Binding-site contacts:
Ligand atom OP1 contacts residue SER121 of chain 1.A at 2.9 Å (h-bond).
Ligand atom O2 contacts residue G15 of chain 1.C at 2.6 Å (h-bond).
Ligand atom C2 contacts residue A16 of chain 1.C at 3.2 Å.
Ligand atom O2' contacts residue GLY211 of chain 1.A at 2.9 Å (h-bond).
Ligand atom N3 contacts residue A16 of chain 1.C at 3.1 Å (h-bond).
Ligand atom N4 contacts residue G13 of chain 1.C at 2.9 Å (h-bond).
Ligand atom O4 contacts residue A16 of chain 1.C at 3.1 Å (h-bond).
Ligand atom OP1 contacts residue SER115 of chain 1.A at 2.7 Å (h-bond).
Ligand atom O4' contacts residue GLY290 of chain 1.A at 3.1 Å.
Ligand atom O2' contacts residue GLY290 of chain 1.A at 2.6 Å (h-bond).
Ligand atom N3 contacts residue A14 of chain 1.C at 3.1 Å (h-bond).
Ligand atom C4' contacts residue CYS212 of chain 1.A at 3.2 Å (hydrophobic).
Ligand atom C1' contacts residue TYR327 of chain 1.A at 3.2 Å (hydrophobic).
Ligand atom N1 contacts residue C17 of chain 1.C at 2.8 Å (h-bond).
Ligand atom C2 contacts residue C18 of chain 1.C at 3.2 Å.
Ligand atom OP2 contacts residue THR114 of chain 1.A at 2.8 Å (h-bond).
Ligand atom O2 contacts residue G13 of chain 1.C at 3.1 Å (h-bond).
Ligand atom N3 contacts residue A14 of chain 1.C at 3.0 Å.
Ligand atom N3 contacts residue A16 of chain 1.C at 3.1 Å (h-bond).
Ligand atom N2 contacts residue SER295 of chain 1.A at 3.0 Å (h-bond).
Ligand atom OP1 contacts residue ARG188 of chain 1.A at 2.5 Å (salt-bridge).
Ligand atom OP1 contacts residue SER115 of chain 1.A at 2.9 Å (h-bond).
Ligand atom O6 contacts residue C17 of chain 1.C at 2.7 Å (h-bond).
Ligand atom O4 contacts residue A14 of chain 1.C at 3.1 Å (h-bond).
Ligand atom N6 contacts residue U19 of chain 1.C at 2.8 Å (h-bond).
Ligand atom O6 contacts residue C18 of chain 1.C at 2.9 Å (h-bond).
Ligand atom N1 contacts residue U19 of chain 1.C at 2.7 Å (h-bond).
Ligand atom N3 contacts residue G13 of chain 1.C at 3.1 Å (h-bond).
Ligand atom N2 contacts residue C17 of chain 1.C at 2.8 Å (h-bond).
Ligand atom O2' contacts residue ASN213 of chain 1.A at 3.0 Å (h-bond).
Ligand atom N4 contacts residue G15 of chain 1.C at 3.1 Å (h-bond).
Ligand atom O2 contacts residue A16 of chain 1.C at 3.1 Å.
Ligand atom O3' contacts residue GLY211 of chain 1.A at 3.2 Å.
Ligand atom O2' contacts residue MET291 of chain 1.A at 2.7 Å (h-bond).
Ligand atom OP1 contacts residue HIS199 of chain 1.A at 3.2 Å.
Ligand atom N3 contacts residue G15 of chain 1.C at 3.2 Å (h-bond).
Ligand atom N1 contacts residue C18 of chain 1.C at 2.9 Å (h-bond).
Ligand atom C2 contacts residue G15 of chain 1.C at 2.9 Å.
Ligand atom OP1 contacts residue LYS127 of chain 1.A at 2.6 Å (salt-bridge).
Ligand atom N2 contacts residue C18 of chain 1.C at 2.8 Å (h-bond).

A small-molecule ligand and the protein it binds are described below.
Small molecule (SMILES): Nc1ccn([C@@H]2O[C@H](CO[P](=O)(O)O[C@H]3[C@@H](O)[C@H](n4ccc(=O)[nH]c4=O)O[C@@H]3CO[P](=O)(O)O[C@H]3[C@@H](O)[C@H](n4ccc(N)nc4=O)O[C@@H]3CO[P](=O)(O)O[C@H]3[C@@H](O)[C@H](n4ccc(=O)[nH]c4=O)O[C@@H]3CO[P](=O)(O)O[C@H]3[C@@H](O)[C@H](n4cnc5c(=O)nc(N)[nH]c54)O[C@@H]3CO[P](=O)(O)O[C@H]3[C@@H](O)[C@H](n4cnc5c(=O)nc(N)[nH]c54)O[C@@H]3CO[P](=O)(O)O[C@H]3[C@@H](O)[C@H](n4cnc5c(N)ncnc54)O[C@@H]3CO[P](=O)(O)O[C@H]3[C@@H](O)[C@H](n4ccc(N)nc4=O)O[C@@H]3COP(=O)=O)[C@@H](O)[C@H]2O)c(=O)n1

Sequence of chain 1.A:
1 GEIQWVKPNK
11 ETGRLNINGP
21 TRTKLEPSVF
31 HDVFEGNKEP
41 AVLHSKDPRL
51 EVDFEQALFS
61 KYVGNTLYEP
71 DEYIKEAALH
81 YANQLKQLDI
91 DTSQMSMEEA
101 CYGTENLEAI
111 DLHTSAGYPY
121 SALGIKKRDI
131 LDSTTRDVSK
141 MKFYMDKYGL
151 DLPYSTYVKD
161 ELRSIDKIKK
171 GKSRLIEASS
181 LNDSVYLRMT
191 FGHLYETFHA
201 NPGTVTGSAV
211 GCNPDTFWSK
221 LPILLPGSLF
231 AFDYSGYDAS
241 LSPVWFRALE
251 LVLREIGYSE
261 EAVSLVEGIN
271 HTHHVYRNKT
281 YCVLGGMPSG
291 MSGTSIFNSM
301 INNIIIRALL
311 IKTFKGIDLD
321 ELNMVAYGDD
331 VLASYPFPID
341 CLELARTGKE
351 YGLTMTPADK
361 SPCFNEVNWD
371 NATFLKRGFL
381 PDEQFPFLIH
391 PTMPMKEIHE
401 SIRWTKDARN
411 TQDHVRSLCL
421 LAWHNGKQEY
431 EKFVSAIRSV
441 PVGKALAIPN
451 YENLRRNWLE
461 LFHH